A small-molecule ligand and the protein it binds are described below.
Small molecule (SMILES): CC(=O)N[C@H]1[C@H](O[C@H]2[C@H](O)[C@@H](NC(C)=O)CO[C@@H]2CO)O[C@H](CO)[C@@H](O)[C@@H]1O

Sequence of chain 1.B:
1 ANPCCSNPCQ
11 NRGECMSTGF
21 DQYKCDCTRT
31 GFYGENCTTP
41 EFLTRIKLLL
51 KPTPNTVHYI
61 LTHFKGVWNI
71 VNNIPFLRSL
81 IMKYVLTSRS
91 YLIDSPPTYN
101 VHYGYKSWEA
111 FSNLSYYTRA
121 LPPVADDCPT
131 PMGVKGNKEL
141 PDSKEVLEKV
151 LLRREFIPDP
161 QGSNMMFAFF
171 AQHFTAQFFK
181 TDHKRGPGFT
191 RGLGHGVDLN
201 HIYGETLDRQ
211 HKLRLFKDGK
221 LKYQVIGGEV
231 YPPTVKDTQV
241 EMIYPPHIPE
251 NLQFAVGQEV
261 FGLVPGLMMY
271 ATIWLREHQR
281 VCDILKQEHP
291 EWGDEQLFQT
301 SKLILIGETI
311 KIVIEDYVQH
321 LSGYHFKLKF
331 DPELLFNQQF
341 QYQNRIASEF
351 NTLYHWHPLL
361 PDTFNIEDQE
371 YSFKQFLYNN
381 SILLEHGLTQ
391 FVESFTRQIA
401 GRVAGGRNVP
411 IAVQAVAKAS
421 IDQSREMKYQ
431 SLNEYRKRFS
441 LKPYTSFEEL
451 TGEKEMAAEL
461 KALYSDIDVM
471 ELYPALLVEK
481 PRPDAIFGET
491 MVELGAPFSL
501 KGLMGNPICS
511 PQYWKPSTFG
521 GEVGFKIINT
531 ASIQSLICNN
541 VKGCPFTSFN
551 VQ

Binding-site contacts:
Ligand atom N2 contacts residue ASN36 of chain 1.B at 2.9 Å (h-bond).
Ligand atom O5 contacts residue TYR23 of chain 1.B at 3.2 Å (h-bond).
Ligand atom C5 contacts residue ASN36 of chain 1.B at 3.7 Å.
Ligand atom C1 contacts residue TYR23 of chain 1.B at 3.5 Å (hydrophobic).
Ligand atom N2 contacts residue GLU35 of chain 1.B at 3.1 Å (salt-bridge).
Ligand atom C2 contacts residue ASN36 of chain 1.B at 2.5 Å.
Ligand atom C6 contacts residue PRO8 of chain 1.B at 3.9 Å (hydrophobic).
Ligand atom C6 contacts residue TYR23 of chain 1.B at 3.6 Å (hydrophobic).
Ligand atom O5 contacts residue PRO8 of chain 1.B at 4.4 Å.
Ligand atom C5 contacts residue GLU35 of chain 1.B at 4.4 Å.
Ligand atom O6 contacts residue PRO8 of chain 1.B at 4.3 Å.
Ligand atom C8 contacts residue GLU35 of chain 1.B at 3.6 Å.
Ligand atom C2 contacts residue GLU35 of chain 1.B at 4.0 Å.
Ligand atom C5 contacts residue TYR23 of chain 1.B at 3.2 Å (hydrophobic).
Ligand atom C8 contacts residue SER6 of chain 1.B at 3.8 Å.
Ligand atom C3 contacts residue ASN36 of chain 1.B at 3.8 Å.
Ligand atom C3 contacts residue GLU35 of chain 1.B at 4.3 Å.
Ligand atom C1 contacts residue ASN36 of chain 1.B at 1.4 Å.
Ligand atom O6 contacts residue SER6 of chain 1.B at 4.5 Å.
Ligand atom O7 contacts residue ASN36 of chain 1.B at 3.5 Å (h-bond).
Ligand atom C6 contacts residue SER6 of chain 1.B at 4.5 Å.
Ligand atom O5 contacts residue ASN36 of chain 1.B at 2.4 Å (h-bond).
Ligand atom C4 contacts residue ASN36 of chain 1.B at 4.3 Å.
Ligand atom C7 contacts residue ASN36 of chain 1.B at 3.4 Å.
Ligand atom C1 contacts residue GLU35 of chain 1.B at 3.9 Å.
Ligand atom C7 contacts residue GLU35 of chain 1.B at 3.8 Å.